Binding-site contacts:
Ligand atom C2 contacts residue CYN1 of chain 2.Y at 4.0 Å.
Ligand atom C2 contacts residue GLY14 of chain 2.I at 4.0 Å.
Ligand atom C2 contacts residue PRO15 of chain 2.I at 3.6 Å (hydrophobic).
Ligand atom O4 contacts residue FE1 of chain 2.Z at 2.2 Å.
Ligand atom C7 contacts residue ILE191 of chain 2.J at 4.0 Å (hydrophobic).
Ligand atom O1 contacts residue THR12 of chain 2.I at 4.0 Å.
Ligand atom C6 contacts residue ARG157 of chain 2.J at 3.7 Å.
Ligand atom O4 contacts residue CYN1 of chain 2.Y at 3.0 Å.
Ligand atom O3 contacts residue HIS162 of chain 2.J at 3.2 Å.
Ligand atom N1 contacts residue FE1 of chain 2.Z at 3.1 Å.
Ligand atom O1 contacts residue ARG133 of chain 2.I at 3.7 Å.
Ligand atom C7 contacts residue TRP149 of chain 2.J at 3.9 Å (hydrophobic).
Ligand atom C7 contacts residue TYR24 of chain 2.J at 3.6 Å (hydrophobic).
Ligand atom C3 contacts residue PRO15 of chain 2.I at 3.4 Å (hydrophobic).
Ligand atom N1 contacts residue CYN1 of chain 2.Y at 3.2 Å.
Ligand atom O4 contacts residue TYR147 of chain 2.J at 3.9 Å.
Ligand atom C5 contacts residue ARG157 of chain 2.J at 4.0 Å.
Ligand atom C3 contacts residue ILE191 of chain 2.J at 4.0 Å (hydrophobic).
Ligand atom O3 contacts residue FE1 of chain 2.Z at 2.6 Å.
Ligand atom C5 contacts residue TYR147 of chain 2.J at 3.6 Å (hydrophobic).
Ligand atom C4 contacts residue TRP149 of chain 2.J at 4.0 Å (hydrophobic).
Ligand atom O3 contacts residue ARG157 of chain 2.J at 2.8 Å (salt-bridge).
Ligand atom O1 contacts residue ILE191 of chain 2.J at 3.6 Å.
Ligand atom C7 contacts residue PRO15 of chain 2.I at 3.7 Å (hydrophobic).
Ligand atom N1 contacts residue ARG157 of chain 2.J at 3.4 Å (salt-bridge).
Ligand atom C6 contacts residue FE1 of chain 2.Z at 3.0 Å.
Ligand atom O3 contacts residue CYN1 of chain 2.Y at 3.2 Å.
Ligand atom C6 contacts residue CYN1 of chain 2.Y at 3.1 Å.
Ligand atom C4 contacts residue PRO15 of chain 2.I at 3.7 Å (hydrophobic).
Ligand atom C5 contacts residue CYN1 of chain 2.Y at 4.0 Å.
Ligand atom O4 contacts residue TYR108 of chain 2.J at 3.2 Å (h-bond).
Ligand atom O4 contacts residue HIS160 of chain 2.J at 3.2 Å (h-bond).
Ligand atom O3 contacts residue HIS160 of chain 2.J at 3.3 Å (h-bond).
Ligand atom O3 contacts residue GLN177 of chain 2.J at 3.7 Å.
Ligand atom O1 contacts residue TYR24 of chain 2.J at 2.4 Å (h-bond).
Ligand atom C2 contacts residue ILE191 of chain 2.J at 3.6 Å (hydrophobic).
Ligand atom C7 contacts residue ARG133 of chain 2.I at 4.0 Å.
Ligand atom O2 contacts residue TRP149 of chain 2.J at 3.5 Å.
Ligand atom O2 contacts residue ARG133 of chain 2.I at 3.8 Å.
Ligand atom O4 contacts residue ARG157 of chain 2.J at 3.7 Å.

Sequence of chain 2.I:
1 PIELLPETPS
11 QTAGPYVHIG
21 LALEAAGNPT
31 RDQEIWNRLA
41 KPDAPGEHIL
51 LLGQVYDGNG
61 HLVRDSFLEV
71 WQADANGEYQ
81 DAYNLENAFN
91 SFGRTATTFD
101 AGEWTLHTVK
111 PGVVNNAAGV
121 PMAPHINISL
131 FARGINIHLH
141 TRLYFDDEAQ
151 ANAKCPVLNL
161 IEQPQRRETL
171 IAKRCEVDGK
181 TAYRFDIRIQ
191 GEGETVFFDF

A protein and the small-molecule ligand that binds it are described below.
Small molecule (SMILES): O=C(O)c1ccc(O)[n+]([O-])c1

Sequence of chain 2.J:
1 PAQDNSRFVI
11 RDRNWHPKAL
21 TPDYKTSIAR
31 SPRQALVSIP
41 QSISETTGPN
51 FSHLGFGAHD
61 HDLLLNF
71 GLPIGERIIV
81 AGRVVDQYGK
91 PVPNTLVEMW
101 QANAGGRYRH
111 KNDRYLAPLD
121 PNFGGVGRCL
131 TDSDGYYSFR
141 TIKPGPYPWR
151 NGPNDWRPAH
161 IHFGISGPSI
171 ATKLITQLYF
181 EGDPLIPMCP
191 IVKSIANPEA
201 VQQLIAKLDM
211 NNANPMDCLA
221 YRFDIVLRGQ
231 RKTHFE